Sequence of chain 54.C:
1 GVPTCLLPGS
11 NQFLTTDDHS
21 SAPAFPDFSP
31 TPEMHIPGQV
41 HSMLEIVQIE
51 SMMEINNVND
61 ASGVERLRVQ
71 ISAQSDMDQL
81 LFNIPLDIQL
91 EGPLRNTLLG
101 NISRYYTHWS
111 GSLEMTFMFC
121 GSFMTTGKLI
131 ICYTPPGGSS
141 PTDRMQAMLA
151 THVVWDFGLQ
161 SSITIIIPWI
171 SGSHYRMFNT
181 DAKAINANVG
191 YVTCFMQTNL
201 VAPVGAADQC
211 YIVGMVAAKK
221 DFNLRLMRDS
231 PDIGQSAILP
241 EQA

Sequence of chain 53.C:
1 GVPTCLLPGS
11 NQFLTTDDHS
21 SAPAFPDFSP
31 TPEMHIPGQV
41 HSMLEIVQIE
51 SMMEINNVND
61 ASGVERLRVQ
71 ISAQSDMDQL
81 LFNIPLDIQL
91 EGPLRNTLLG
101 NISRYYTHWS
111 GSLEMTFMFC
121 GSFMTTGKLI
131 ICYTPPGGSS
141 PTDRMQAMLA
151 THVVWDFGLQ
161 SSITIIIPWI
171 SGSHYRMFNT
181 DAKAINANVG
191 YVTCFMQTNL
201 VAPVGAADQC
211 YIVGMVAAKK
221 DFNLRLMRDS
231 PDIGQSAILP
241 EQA

Binding-site contacts:
Ligand atom C2B contacts residue LEU99 of chain 53.A at 3.4 Å (hydrophobic).
Ligand atom C3 contacts residue THR101 of chain 53.A at 3.8 Å.
Ligand atom CM4 contacts residue PRO173 of chain 53.A at 3.7 Å (hydrophobic).
Ligand atom N3A contacts residue TYR151 of chain 53.A at 3.6 Å.
Ligand atom C5B contacts residue ILE123 of chain 53.A at 3.7 Å (hydrophobic).
Ligand atom CM6 contacts residue ILE123 of chain 53.A at 3.8 Å (hydrophobic).
Ligand atom F3 contacts residue ALA149 of chain 53.A at 3.6 Å.
Ligand atom F3 contacts residue PRO173 of chain 53.A at 2.6 Å.
Ligand atom F2 contacts residue VAL175 of chain 53.A at 3.2 Å.
Ligand atom O1 contacts residue TYR197 of chain 53.A at 3.3 Å.
Ligand atom CM4 contacts residue LEU186 of chain 53.A at 3.8 Å (hydrophobic).
Ligand atom CM4 contacts residue ALA149 of chain 53.A at 3.6 Å (hydrophobic).
Ligand atom N2 contacts residue PHE119 of chain 53.A at 3.5 Å.
Ligand atom F2 contacts residue SER174 of chain 53.A at 3.7 Å.
Ligand atom C2B contacts residue ILE188 of chain 53.A at 3.7 Å (hydrophobic).
Ligand atom C1B contacts residue LEU99 of chain 53.A at 3.6 Å (hydrophobic).
Ligand atom F3 contacts residue MET150 of chain 53.A at 3.8 Å.
Ligand atom C6B contacts residue ILE123 of chain 53.A at 3.8 Å (hydrophobic).
Ligand atom O1 contacts residue PHE119 of chain 53.A at 3.5 Å.
Ligand atom O1B contacts residue LEU99 of chain 53.A at 3.6 Å.
Ligand atom C2A contacts residue LEU226 of chain 53.A at 3.8 Å (hydrophobic).
Ligand atom O1A contacts residue LEU226 of chain 53.A at 3.6 Å.
Ligand atom N2 contacts residue TYR197 of chain 53.A at 3.4 Å.
Ligand atom F3 contacts residue SER174 of chain 53.A at 3.8 Å.
Ligand atom C3A contacts residue LEU226 of chain 53.A at 3.8 Å (hydrophobic).
Ligand atom C3B contacts residue ILE188 of chain 53.A at 3.5 Å (hydrophobic).
Ligand atom CM2 contacts residue ILE188 of chain 53.A at 3.6 Å (hydrophobic).
Ligand atom F3 contacts residue TYR151 of chain 53.A at 2.9 Å.
Ligand atom C3A contacts residue LEU186 of chain 53.A at 3.8 Å (hydrophobic).
Ligand atom CM2 contacts residue LEU99 of chain 53.A at 3.3 Å (hydrophobic).
Ligand atom C6B contacts residue LEU99 of chain 53.A at 3.9 Å (hydrophobic).
Ligand atom CM3 contacts residue THR101 of chain 53.A at 3.8 Å.
Ligand atom CM2 contacts residue MET191 of chain 53.A at 3.4 Å (hydrophobic).
Ligand atom F2 contacts residue ALA149 of chain 53.A at 2.5 Å.
Ligand atom N1A contacts residue LEU226 of chain 53.A at 3.6 Å.
Ligand atom C3C contacts residue THR121 of chain 53.A at 3.7 Å.
Ligand atom O1A contacts residue LEU186 of chain 53.A at 3.7 Å.
Ligand atom F1 contacts residue LEU186 of chain 53.A at 3.1 Å.
Ligand atom C4 contacts residue THR101 of chain 53.A at 3.8 Å.
Ligand atom CM6 contacts residue TRP97 of chain 53.A at 3.6 Å (hydrophobic).

Sequence of chain 53.A:
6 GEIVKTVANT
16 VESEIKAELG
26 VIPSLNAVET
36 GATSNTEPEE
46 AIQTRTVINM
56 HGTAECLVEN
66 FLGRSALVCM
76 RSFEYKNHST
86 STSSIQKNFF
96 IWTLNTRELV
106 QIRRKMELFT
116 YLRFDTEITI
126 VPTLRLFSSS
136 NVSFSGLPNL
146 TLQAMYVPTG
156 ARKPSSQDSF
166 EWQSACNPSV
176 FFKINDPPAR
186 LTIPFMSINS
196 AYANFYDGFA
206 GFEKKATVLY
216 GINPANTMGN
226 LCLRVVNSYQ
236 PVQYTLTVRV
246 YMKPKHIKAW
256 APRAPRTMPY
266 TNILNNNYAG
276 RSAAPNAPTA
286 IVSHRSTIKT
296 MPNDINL

This small molecule binds to this protein.
Small molecule (SMILES): Cc1cc(CCCOc2c(C)cc(-c3noc(C(F)(F)F)n3)cc2C)on1